Sequence of chain 1.A:
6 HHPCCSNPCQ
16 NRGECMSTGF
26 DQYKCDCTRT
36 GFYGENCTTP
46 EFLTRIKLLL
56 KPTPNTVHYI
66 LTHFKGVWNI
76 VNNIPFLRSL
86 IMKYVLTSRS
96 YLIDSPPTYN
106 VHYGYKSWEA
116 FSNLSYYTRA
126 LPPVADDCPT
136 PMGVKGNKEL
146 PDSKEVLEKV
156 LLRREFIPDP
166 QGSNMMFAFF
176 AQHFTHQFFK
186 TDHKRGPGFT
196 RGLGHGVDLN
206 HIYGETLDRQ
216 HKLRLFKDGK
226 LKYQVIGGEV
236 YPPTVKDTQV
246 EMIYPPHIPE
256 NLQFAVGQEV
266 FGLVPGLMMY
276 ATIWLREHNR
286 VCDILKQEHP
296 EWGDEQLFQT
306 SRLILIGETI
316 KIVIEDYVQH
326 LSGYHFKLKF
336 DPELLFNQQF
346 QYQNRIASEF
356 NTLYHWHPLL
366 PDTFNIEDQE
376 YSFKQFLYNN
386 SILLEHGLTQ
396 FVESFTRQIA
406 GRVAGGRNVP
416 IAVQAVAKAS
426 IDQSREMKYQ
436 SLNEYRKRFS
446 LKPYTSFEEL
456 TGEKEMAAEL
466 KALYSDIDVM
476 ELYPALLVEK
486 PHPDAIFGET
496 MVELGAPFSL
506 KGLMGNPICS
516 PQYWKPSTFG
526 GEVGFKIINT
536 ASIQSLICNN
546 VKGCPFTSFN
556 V

Binding-site contacts:
Ligand atom C5 contacts residue ASN118 of chain 1.B at 3.6 Å.
Ligand atom C2 contacts residue ARG190 of chain 1.B at 4.1 Å.
Ligand atom O7 contacts residue LEU212 of chain 1.A at 3.9 Å.
Ligand atom C6 contacts residue TYR121 of chain 1.B at 4.0 Å (hydrophobic).
Ligand atom O7 contacts residue ASN118 of chain 1.B at 4.1 Å.
Ligand atom O4 contacts residue ARG190 of chain 1.B at 3.0 Å (salt-bridge).
Ligand atom O7 contacts residue PHE194 of chain 1.B at 4.4 Å.
Ligand atom C3 contacts residue ASN118 of chain 1.B at 3.8 Å.
Ligand atom C3 contacts residue LEU212 of chain 1.A at 4.4 Å (hydrophobic).
Ligand atom C8 contacts residue ARG190 of chain 1.B at 2.8 Å.
Ligand atom C2 contacts residue ASN118 of chain 1.B at 2.5 Å.
Ligand atom O5 contacts residue TYR121 of chain 1.B at 3.8 Å.
Ligand atom C1 contacts residue ARG190 of chain 1.B at 4.2 Å.
Ligand atom C5 contacts residue LEU212 of chain 1.A at 4.4 Å (hydrophobic).
Ligand atom O6 contacts residue TYR121 of chain 1.B at 3.8 Å.
Ligand atom C5 contacts residue ARG190 of chain 1.B at 3.9 Å.
Ligand atom C2 contacts residue LEU212 of chain 1.A at 4.2 Å (hydrophobic).
Ligand atom O5 contacts residue PHE194 of chain 1.B at 4.3 Å.
Ligand atom O6 contacts residue LEU212 of chain 1.A at 3.9 Å.
Ligand atom C1 contacts residue TYR121 of chain 1.B at 4.3 Å (hydrophobic).
Ligand atom C4 contacts residue ASN118 of chain 1.B at 4.2 Å.
Ligand atom C1 contacts residue GLU114 of chain 1.B at 3.6 Å.
Ligand atom C1 contacts residue LEU212 of chain 1.A at 4.3 Å (hydrophobic).
Ligand atom C6 contacts residue PHE194 of chain 1.B at 3.7 Å (hydrophobic).
Ligand atom N2 contacts residue ARG190 of chain 1.B at 4.3 Å.
Ligand atom C4 contacts residue LEU212 of chain 1.A at 3.9 Å (hydrophobic).
Ligand atom C2 contacts residue GLU114 of chain 1.B at 4.2 Å.
Ligand atom C5 contacts residue PHE194 of chain 1.B at 4.1 Å (hydrophobic).
Ligand atom O7 contacts residue ARG190 of chain 1.B at 4.2 Å.
Ligand atom O5 contacts residue GLU114 of chain 1.B at 3.6 Å (salt-bridge).
Ligand atom N2 contacts residue ASN118 of chain 1.B at 3.0 Å (h-bond).
Ligand atom C7 contacts residue ASN118 of chain 1.B at 3.7 Å.
Ligand atom O5 contacts residue LEU212 of chain 1.A at 4.1 Å.
Ligand atom C4 contacts residue ARG190 of chain 1.B at 3.8 Å.
Ligand atom O3 contacts residue LEU212 of chain 1.A at 4.3 Å.
Ligand atom O6 contacts residue ASP213 of chain 1.A at 4.3 Å.
Ligand atom C1 contacts residue ASN118 of chain 1.B at 1.4 Å.
Ligand atom O5 contacts residue ASN118 of chain 1.B at 2.4 Å (h-bond).
Ligand atom C3 contacts residue ARG190 of chain 1.B at 3.9 Å.
Ligand atom C7 contacts residue ARG190 of chain 1.B at 3.8 Å.

The protein below binds the small molecule below.
Small molecule (SMILES): CC(=O)N[C@H]1[C@H](O[C@H]2[C@H](O)[C@@H](NC(C)=O)CO[C@@H]2CO)O[C@H](CO)[C@@H](O[C@H]2O[C@H](CO)[C@@H](O)[C@H](O)[C@@H]2O)[C@@H]1O

Sequence of chain 1.B:
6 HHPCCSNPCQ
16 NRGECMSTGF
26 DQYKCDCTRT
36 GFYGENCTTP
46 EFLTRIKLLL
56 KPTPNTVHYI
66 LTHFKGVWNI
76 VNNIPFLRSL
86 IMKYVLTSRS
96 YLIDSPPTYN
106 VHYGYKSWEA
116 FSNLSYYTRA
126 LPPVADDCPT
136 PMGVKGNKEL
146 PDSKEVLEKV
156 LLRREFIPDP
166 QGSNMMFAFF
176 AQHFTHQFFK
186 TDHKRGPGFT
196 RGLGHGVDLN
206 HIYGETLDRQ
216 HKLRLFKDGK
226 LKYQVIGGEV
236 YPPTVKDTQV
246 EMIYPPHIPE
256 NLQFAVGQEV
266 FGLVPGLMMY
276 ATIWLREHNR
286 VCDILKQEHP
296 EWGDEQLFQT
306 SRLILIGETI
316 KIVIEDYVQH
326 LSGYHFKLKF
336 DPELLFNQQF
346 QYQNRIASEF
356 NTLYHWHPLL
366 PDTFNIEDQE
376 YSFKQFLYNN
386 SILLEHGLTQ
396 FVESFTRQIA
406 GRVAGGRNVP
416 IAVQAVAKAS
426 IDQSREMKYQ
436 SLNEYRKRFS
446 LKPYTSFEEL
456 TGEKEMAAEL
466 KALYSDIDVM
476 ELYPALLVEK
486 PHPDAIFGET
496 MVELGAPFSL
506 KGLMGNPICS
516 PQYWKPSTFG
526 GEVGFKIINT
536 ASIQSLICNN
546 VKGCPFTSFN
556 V